Sequence of chain 1.A:
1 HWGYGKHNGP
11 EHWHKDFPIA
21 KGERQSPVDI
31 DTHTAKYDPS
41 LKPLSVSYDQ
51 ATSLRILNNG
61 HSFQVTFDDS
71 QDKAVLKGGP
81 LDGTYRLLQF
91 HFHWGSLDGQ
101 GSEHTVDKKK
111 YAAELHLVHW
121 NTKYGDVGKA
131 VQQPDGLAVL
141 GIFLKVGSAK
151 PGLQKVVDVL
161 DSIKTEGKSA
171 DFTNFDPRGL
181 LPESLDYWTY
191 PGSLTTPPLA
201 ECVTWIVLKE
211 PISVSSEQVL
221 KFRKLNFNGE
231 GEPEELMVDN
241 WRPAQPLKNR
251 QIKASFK

A small-molecule ligand and the protein it binds are described below.
Small molecule (SMILES): Nc1ncnc2c1ncn2CC(=O)NCCc1ccc(S(N)(=O)=O)cc1

Binding-site contacts:
Ligand atom O25 contacts residue HIS91 of chain 1.A at 3.5 Å.
Ligand atom C01 contacts residue THR196 of chain 1.A at 3.1 Å.
Ligand atom O25 contacts residue HIS116 of chain 1.A at 3.5 Å (h-bond).
Ligand atom C20 contacts residue VAL127 of chain 1.A at 3.5 Å (hydrophobic).
Ligand atom C17 contacts residue VAL127 of chain 1.A at 3.8 Å (hydrophobic).
Ligand atom C16 contacts residue LEU88 of chain 1.A at 4.1 Å (hydrophobic).
Ligand atom C18 contacts residue LEU88 of chain 1.A at 3.7 Å (hydrophobic).
Ligand atom C02 contacts residue THR196 of chain 1.A at 3.3 Å.
Ligand atom C20 contacts residue LEU88 of chain 1.A at 4.1 Å (hydrophobic).
Ligand atom S23 contacts residue ZN1 of chain 1.B at 3.1 Å.
Ligand atom C02 contacts residue LEU194 of chain 1.A at 3.8 Å (hydrophobic).
Ligand atom O24 contacts residue TRP205 of chain 1.A at 3.5 Å.
Ligand atom N22 contacts residue LEU88 of chain 1.A at 4.0 Å.
Ligand atom O24 contacts residue LEU194 of chain 1.A at 3.5 Å.
Ligand atom N26 contacts residue HIS93 of chain 1.A at 3.4 Å (h-bond).
Ligand atom C04 contacts residue VAL118 of chain 1.A at 4.0 Å (hydrophobic).
Ligand atom C05 contacts residue HIS91 of chain 1.A at 4.0 Å.
Ligand atom S23 contacts residue THR195 of chain 1.A at 3.8 Å.
Ligand atom C05 contacts residue LEU194 of chain 1.A at 4.0 Å (hydrophobic).
Ligand atom O25 contacts residue VAL139 of chain 1.A at 3.9 Å.
Ligand atom C03 contacts residue LEU194 of chain 1.A at 3.9 Å (hydrophobic).
Ligand atom O25 contacts residue ZN1 of chain 1.B at 3.0 Å.
Ligand atom O13 contacts residue VAL127 of chain 1.A at 3.8 Å.
Ligand atom S23 contacts residue HIS91 of chain 1.A at 3.9 Å.
Ligand atom N26 contacts residue HIS116 of chain 1.A at 3.6 Å.
Ligand atom O25 contacts residue TRP205 of chain 1.A at 4.0 Å.
Ligand atom C06 contacts residue LEU194 of chain 1.A at 3.9 Å (hydrophobic).
Ligand atom N26 contacts residue HIS91 of chain 1.A at 3.4 Å (h-bond).
Ligand atom O24 contacts residue THR195 of chain 1.A at 3.1 Å (h-bond).
Ligand atom N19 contacts residue LEU88 of chain 1.A at 3.6 Å.
Ligand atom N26 contacts residue THR195 of chain 1.A at 2.7 Å (h-bond).
Ligand atom O13 contacts residue LEU88 of chain 1.A at 3.8 Å.
Ligand atom C04 contacts residue LEU194 of chain 1.A at 3.9 Å (hydrophobic).
Ligand atom C05 contacts residue VAL118 of chain 1.A at 3.9 Å (hydrophobic).
Ligand atom O24 contacts residue ZN1 of chain 1.B at 4.1 Å.
Ligand atom S23 contacts residue HIS116 of chain 1.A at 4.0 Å.
Ligand atom N26 contacts residue ZN1 of chain 1.B at 2.2 Å.
Ligand atom C04 contacts residue GLN89 of chain 1.A at 3.9 Å.
Ligand atom C01 contacts residue LEU194 of chain 1.A at 3.8 Å (hydrophobic).
Ligand atom N21 contacts residue VAL127 of chain 1.A at 3.0 Å.